A small-molecule ligand and the protein it binds are described below.
Small molecule (SMILES): CC(=O)N[C@@H]1[C@@H](O)[C@H](O)[C@@H](CO)O[C@H]1O

Binding-site contacts:
Ligand atom C5 contacts residue ASN555 of chain 1.A at 3.6 Å.
Ligand atom C8 contacts residue ASN555 of chain 1.A at 4.4 Å.
Ligand atom C7 contacts residue LYS551 of chain 1.A at 4.3 Å.
Ligand atom C7 contacts residue THR545 of chain 1.A at 3.9 Å.
Ligand atom C8 contacts residue LYS551 of chain 1.A at 3.4 Å.
Ligand atom C2 contacts residue ASN555 of chain 1.A at 2.4 Å.
Ligand atom C1 contacts residue ASN555 of chain 1.A at 1.4 Å.
Ligand atom O7 contacts residue THR545 of chain 1.A at 3.1 Å (h-bond).
Ligand atom N2 contacts residue ASN555 of chain 1.A at 2.7 Å (h-bond).
Ligand atom O5 contacts residue ASN555 of chain 1.A at 2.3 Å (h-bond).
Ligand atom C4 contacts residue ASN555 of chain 1.A at 4.2 Å.
Ligand atom C3 contacts residue ASN555 of chain 1.A at 3.7 Å.
Ligand atom O7 contacts residue ASN555 of chain 1.A at 4.4 Å.
Ligand atom C7 contacts residue ASN555 of chain 1.A at 3.6 Å.

Sequence of chain 1.A:
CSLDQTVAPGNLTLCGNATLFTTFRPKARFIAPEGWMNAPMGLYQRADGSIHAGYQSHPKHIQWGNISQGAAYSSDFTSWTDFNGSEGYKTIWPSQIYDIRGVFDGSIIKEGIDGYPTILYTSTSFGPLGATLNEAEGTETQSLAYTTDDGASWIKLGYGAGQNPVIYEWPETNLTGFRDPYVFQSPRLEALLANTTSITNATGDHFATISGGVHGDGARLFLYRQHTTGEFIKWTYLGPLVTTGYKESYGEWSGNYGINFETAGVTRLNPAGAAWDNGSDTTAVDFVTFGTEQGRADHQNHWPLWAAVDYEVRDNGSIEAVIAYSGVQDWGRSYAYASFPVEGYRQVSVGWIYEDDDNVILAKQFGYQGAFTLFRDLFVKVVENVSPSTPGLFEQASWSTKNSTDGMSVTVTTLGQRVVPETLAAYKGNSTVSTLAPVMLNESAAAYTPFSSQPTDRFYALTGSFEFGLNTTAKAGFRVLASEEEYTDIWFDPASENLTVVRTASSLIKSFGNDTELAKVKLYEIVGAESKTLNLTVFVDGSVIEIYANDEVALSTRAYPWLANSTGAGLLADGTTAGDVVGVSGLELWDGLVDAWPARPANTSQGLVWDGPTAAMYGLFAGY